Binding-site contacts:
Ligand atom O6 contacts residue ASN1059 of chain 1.D at 4.4 Å.
Ligand atom C2 contacts residue ASN1059 of chain 1.D at 2.5 Å.
Ligand atom C8 contacts residue LYS1058 of chain 1.D at 3.7 Å.
Ligand atom O7 contacts residue ALA691 of chain 1.D at 3.4 Å.
Ligand atom C3 contacts residue ALA691 of chain 1.D at 4.0 Å (hydrophobic).
Ligand atom C4 contacts residue ASN1059 of chain 1.D at 4.2 Å.
Ligand atom O7 contacts residue ASN1059 of chain 1.D at 3.7 Å.
Ligand atom C8 contacts residue ASN1059 of chain 1.D at 3.5 Å.
Ligand atom C4 contacts residue ALA691 of chain 1.D at 4.4 Å (hydrophobic).
Ligand atom C5 contacts residue ASN1059 of chain 1.D at 3.6 Å.
Ligand atom C3 contacts residue ASN1059 of chain 1.D at 3.8 Å.
Ligand atom N2 contacts residue ASN1059 of chain 1.D at 2.8 Å (h-bond).
Ligand atom C7 contacts residue ASN1059 of chain 1.D at 3.2 Å.
Ligand atom O4 contacts residue ALA691 of chain 1.D at 3.7 Å.
Ligand atom C8 contacts residue GLU1057 of chain 1.D at 4.0 Å.
Ligand atom C7 contacts residue LYS1058 of chain 1.D at 4.4 Å.
Ligand atom C1 contacts residue ASN1059 of chain 1.D at 1.4 Å.
Ligand atom O5 contacts residue ASN1059 of chain 1.D at 2.3 Å (h-bond).

A small-molecule ligand and the protein it binds are described below.
Small molecule (SMILES): CC(=O)N[C@H]1[C@H](O[C@H]2[C@H](O)[C@@H](NC(C)=O)CO[C@@H]2CO)O[C@H](CO)[C@@H](O)[C@@H]1O

Sequence of chain 1.D:
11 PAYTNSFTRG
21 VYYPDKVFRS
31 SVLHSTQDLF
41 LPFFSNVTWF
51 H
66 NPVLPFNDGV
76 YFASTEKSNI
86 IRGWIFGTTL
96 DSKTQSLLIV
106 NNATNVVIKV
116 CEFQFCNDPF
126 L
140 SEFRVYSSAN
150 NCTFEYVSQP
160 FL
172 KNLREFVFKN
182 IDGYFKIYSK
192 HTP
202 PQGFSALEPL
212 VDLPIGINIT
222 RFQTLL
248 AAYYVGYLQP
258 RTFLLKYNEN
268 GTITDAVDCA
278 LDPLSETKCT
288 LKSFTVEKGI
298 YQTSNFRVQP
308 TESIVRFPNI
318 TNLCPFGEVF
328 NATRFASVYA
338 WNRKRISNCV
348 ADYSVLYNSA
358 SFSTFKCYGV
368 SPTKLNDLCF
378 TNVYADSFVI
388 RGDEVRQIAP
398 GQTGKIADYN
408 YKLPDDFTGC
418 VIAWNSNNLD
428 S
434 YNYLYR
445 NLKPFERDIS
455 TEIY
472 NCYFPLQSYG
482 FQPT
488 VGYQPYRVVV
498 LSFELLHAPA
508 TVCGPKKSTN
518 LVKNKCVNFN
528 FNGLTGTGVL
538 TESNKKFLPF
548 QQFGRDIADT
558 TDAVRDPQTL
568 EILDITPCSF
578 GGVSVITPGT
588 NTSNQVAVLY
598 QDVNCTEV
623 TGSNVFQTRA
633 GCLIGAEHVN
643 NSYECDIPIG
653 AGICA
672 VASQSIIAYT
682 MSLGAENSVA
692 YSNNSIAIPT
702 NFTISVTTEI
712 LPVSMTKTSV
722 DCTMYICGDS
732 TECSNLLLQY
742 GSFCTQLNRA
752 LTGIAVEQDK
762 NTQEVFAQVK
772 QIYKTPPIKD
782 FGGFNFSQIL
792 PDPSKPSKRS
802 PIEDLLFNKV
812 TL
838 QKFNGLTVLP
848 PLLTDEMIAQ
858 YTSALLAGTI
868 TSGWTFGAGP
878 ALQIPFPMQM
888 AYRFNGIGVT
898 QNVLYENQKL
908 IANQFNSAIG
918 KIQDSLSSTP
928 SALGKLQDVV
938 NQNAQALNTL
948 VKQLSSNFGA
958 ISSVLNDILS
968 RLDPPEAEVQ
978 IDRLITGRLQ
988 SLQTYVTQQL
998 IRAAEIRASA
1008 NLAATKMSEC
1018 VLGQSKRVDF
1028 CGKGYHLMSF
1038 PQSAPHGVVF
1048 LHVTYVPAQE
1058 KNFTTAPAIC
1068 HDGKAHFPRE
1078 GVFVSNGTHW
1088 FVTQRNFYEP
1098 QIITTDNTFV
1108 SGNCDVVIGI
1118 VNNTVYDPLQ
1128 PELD